A small-molecule ligand and the protein it binds are described below.
Small molecule (SMILES): Cn1c(CCC(=O)O)nc2ccccc2c1=O

Binding-site contacts:
Ligand atom C6 contacts residue ARG49 of chain 1.A at 4.3 Å.
Ligand atom N1 contacts residue ARG49 of chain 1.A at 3.6 Å.
Ligand atom C1 contacts residue TRP76 of chain 1.A at 3.6 Å (hydrophobic).
Ligand atom N contacts residue ARG49 of chain 1.A at 3.5 Å.
Ligand atom O1 contacts residue LEU56 of chain 1.A at 4.0 Å.
Ligand atom C contacts residue TRP76 of chain 1.A at 3.6 Å (hydrophobic).
Ligand atom C10 contacts residue TRP76 of chain 1.A at 3.6 Å (hydrophobic).
Ligand atom C10 contacts residue ARG49 of chain 1.A at 3.8 Å.
Ligand atom O contacts residue ARG49 of chain 1.A at 2.9 Å (salt-bridge).
Ligand atom C3 contacts residue TRP76 of chain 1.A at 4.0 Å (hydrophobic).
Ligand atom C contacts residue ARG49 of chain 1.A at 3.5 Å.
Ligand atom C4 contacts residue GLY48 of chain 1.A at 4.2 Å.
Ligand atom C6 contacts residue LEU56 of chain 1.A at 4.3 Å (hydrophobic).
Ligand atom C6 contacts residue TYR78 of chain 1.A at 4.1 Å (hydrophobic).
Ligand atom O2 contacts residue ARG49 of chain 1.A at 3.9 Å.
Ligand atom C4 contacts residue ARG49 of chain 1.A at 3.8 Å.
Ligand atom C9 contacts residue TRP76 of chain 1.A at 4.1 Å (hydrophobic).
Ligand atom O2 contacts residue TRP76 of chain 1.A at 3.4 Å.
Ligand atom C11 contacts residue ARG49 of chain 1.A at 3.6 Å.
Ligand atom C4 contacts residue TYR78 of chain 1.A at 3.3 Å (hydrophobic).
Ligand atom O1 contacts residue TYR78 of chain 1.A at 2.6 Å (h-bond).
Ligand atom C5 contacts residue ARG49 of chain 1.A at 3.6 Å.
Ligand atom C3 contacts residue TYR78 of chain 1.A at 3.3 Å (hydrophobic).
Ligand atom C1 contacts residue ARG49 of chain 1.A at 3.7 Å.
Ligand atom C4 contacts residue TRP37 of chain 1.A at 4.1 Å (hydrophobic).
Ligand atom O contacts residue GLY48 of chain 1.A at 3.6 Å.
Ligand atom C3 contacts residue TRP37 of chain 1.A at 3.6 Å (hydrophobic).
Ligand atom C2 contacts residue TRP76 of chain 1.A at 3.8 Å (hydrophobic).
Ligand atom N1 contacts residue TYR78 of chain 1.A at 3.8 Å.
Ligand atom C contacts residue TYR83 of chain 1.A at 3.1 Å (hydrophobic).
Ligand atom O1 contacts residue MET55 of chain 1.A at 4.2 Å.
Ligand atom N contacts residue TRP76 of chain 1.A at 3.5 Å.
Ligand atom O1 contacts residue ARG49 of chain 1.A at 3.8 Å.
Ligand atom O contacts residue TRP37 of chain 1.A at 3.8 Å.
Ligand atom O1 contacts residue GLY48 of chain 1.A at 4.2 Å.
Ligand atom C5 contacts residue TRP76 of chain 1.A at 3.8 Å (hydrophobic).
Ligand atom C2 contacts residue TRP37 of chain 1.A at 3.4 Å (hydrophobic).
Ligand atom N1 contacts residue TRP76 of chain 1.A at 3.5 Å (h-bond).
Ligand atom C11 contacts residue TRP76 of chain 1.A at 3.4 Å (hydrophobic).
Ligand atom C2 contacts residue ARG49 of chain 1.A at 3.5 Å.

Sequence of chain 1.A:
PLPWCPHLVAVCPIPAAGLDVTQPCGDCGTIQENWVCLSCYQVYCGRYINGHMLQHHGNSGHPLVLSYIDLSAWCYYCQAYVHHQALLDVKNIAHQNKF